This small molecule binds to this protein.
Small molecule (SMILES): CC(=O)N[C@@H]1[C@@H](O)[C@H](O)[C@@H](CO)O[C@H]1O

Binding-site contacts:
Ligand atom C1 contacts residue ASN231 of chain 1.B at 1.5 Å.
Ligand atom C7 contacts residue ASN231 of chain 1.B at 3.6 Å.
Ligand atom O5 contacts residue ASN231 of chain 1.B at 2.4 Å (h-bond).
Ligand atom N2 contacts residue ASN231 of chain 1.B at 2.9 Å (h-bond).
Ligand atom C2 contacts residue ASN231 of chain 1.B at 2.5 Å.
Ligand atom C4 contacts residue ASN231 of chain 1.B at 4.3 Å.
Ligand atom C5 contacts residue ASN231 of chain 1.B at 3.7 Å.
Ligand atom C3 contacts residue ASN231 of chain 1.B at 3.8 Å.
Ligand atom O7 contacts residue ASN231 of chain 1.B at 3.9 Å.

Sequence of chain 1.B:
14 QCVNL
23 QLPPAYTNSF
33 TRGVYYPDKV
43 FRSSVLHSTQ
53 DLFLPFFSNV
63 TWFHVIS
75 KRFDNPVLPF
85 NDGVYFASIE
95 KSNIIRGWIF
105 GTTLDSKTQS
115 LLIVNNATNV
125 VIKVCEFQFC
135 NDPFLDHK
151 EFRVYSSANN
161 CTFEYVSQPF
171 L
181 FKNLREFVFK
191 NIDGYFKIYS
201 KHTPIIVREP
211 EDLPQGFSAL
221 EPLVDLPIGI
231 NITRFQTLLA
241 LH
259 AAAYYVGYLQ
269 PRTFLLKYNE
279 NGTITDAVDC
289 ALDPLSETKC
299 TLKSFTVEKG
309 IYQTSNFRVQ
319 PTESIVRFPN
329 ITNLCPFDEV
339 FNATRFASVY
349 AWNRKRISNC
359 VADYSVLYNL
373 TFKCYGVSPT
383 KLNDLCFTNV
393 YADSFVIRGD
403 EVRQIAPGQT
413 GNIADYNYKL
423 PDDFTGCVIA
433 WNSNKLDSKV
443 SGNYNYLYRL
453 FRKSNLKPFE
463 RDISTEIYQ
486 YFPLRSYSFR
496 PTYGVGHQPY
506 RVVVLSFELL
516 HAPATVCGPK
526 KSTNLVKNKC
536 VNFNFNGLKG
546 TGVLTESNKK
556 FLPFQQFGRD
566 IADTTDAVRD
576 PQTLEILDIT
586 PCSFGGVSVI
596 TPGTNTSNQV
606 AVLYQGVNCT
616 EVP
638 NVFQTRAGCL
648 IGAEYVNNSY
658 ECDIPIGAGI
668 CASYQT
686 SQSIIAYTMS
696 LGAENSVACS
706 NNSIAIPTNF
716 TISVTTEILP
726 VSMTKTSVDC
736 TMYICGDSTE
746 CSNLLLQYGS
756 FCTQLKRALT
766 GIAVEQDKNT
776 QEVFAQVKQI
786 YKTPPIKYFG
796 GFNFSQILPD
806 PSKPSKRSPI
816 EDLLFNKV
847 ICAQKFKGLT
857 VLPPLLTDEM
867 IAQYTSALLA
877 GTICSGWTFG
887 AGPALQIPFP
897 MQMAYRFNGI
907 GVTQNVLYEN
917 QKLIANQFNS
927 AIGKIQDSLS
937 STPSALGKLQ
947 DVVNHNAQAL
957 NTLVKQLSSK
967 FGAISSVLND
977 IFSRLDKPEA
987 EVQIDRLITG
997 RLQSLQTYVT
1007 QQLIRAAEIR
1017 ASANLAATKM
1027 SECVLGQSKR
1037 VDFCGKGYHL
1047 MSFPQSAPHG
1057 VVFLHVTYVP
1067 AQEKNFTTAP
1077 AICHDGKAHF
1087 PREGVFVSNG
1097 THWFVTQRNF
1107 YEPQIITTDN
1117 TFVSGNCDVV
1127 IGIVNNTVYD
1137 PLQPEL